A small-molecule ligand and the protein it binds are described below.
Small molecule (SMILES): CCC1=C(C)[C@@H](CC2=N/C(=C\c3[nH]c(/C=C4\NC(=O)C(C)=C4CC)c(C)c3CCC(=O)O)C(CCC(=O)O)=C2C)NC1=O

Sequence of chain 1.A:
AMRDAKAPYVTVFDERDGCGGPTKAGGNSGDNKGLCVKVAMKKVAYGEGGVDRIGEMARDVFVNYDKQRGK

Sequence of chain 1.B:
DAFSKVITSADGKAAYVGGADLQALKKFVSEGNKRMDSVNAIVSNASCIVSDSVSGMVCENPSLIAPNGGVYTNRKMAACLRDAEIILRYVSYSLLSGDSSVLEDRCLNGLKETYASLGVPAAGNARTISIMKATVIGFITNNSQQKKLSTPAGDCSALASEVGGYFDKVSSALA

Binding-site contacts:
Ligand atom CBD contacts residue ASP67 of chain 1.A at 3.6 Å.
Ligand atom CGC contacts residue ARG129 of chain 1.B at 3.5 Å.
Ligand atom O1C contacts residue ARG129 of chain 1.B at 2.9 Å (salt-bridge).
Ligand atom OA contacts residue GLN147 of chain 1.B at 3.5 Å (h-bond).
Ligand atom NC contacts residue ASP54 of chain 1.B at 2.9 Å (salt-bridge).
Ligand atom C3A contacts residue GLY71 of chain 1.A at 3.5 Å.
Ligand atom CMD contacts residue ASP54 of chain 1.B at 3.5 Å.
Ligand atom CMD contacts residue LYS68 of chain 1.A at 3.4 Å.
Ligand atom C4A contacts residue GLY71 of chain 1.A at 3.3 Å.
Ligand atom C3A contacts residue CYS50 of chain 1.B at 3.2 Å (hydrophobic).
Ligand atom OA contacts residue GLN148 of chain 1.B at 2.9 Å (h-bond).
Ligand atom NB contacts residue ASP54 of chain 1.B at 2.9 Å (salt-bridge).
Ligand atom C2A contacts residue CYS50 of chain 1.B at 3.6 Å (hydrophobic).
Ligand atom CAB contacts residue ALA136 of chain 1.B at 3.4 Å (hydrophobic).
Ligand atom C4B contacts residue THR137 of chain 1.B at 3.4 Å.
Ligand atom C1B contacts residue ASP54 of chain 1.B at 3.7 Å.
Ligand atom C3B contacts residue THR137 of chain 1.B at 3.6 Å.
Ligand atom CMA contacts residue ARG70 of chain 1.A at 3.5 Å.
Ligand atom CMC contacts residue ARG129 of chain 1.B at 3.5 Å.
Ligand atom CAD contacts residue CYS61 of chain 1.B at 1.9 Å (hydrophobic).
Ligand atom ND contacts residue GLN69 of chain 1.A at 3.6 Å.
Ligand atom C1A contacts residue GLY71 of chain 1.A at 3.6 Å.
Ligand atom CBD contacts residue CYS61 of chain 1.B at 3.1 Å (hydrophobic).
Ligand atom CMC contacts residue ILE133 of chain 1.B at 3.7 Å (hydrophobic).
Ligand atom CAA contacts residue CYS50 of chain 1.B at 2.6 Å (hydrophobic).
Ligand atom C1B contacts residue THR137 of chain 1.B at 3.5 Å.
Ligand atom OA contacts residue LYS149 of chain 1.B at 3.0 Å (salt-bridge).
Ligand atom CHA contacts residue ASP54 of chain 1.B at 3.5 Å.
Ligand atom NB contacts residue THR137 of chain 1.B at 3.2 Å (h-bond).
Ligand atom CBC contacts residue ARG129 of chain 1.B at 3.5 Å.
Ligand atom CBA contacts residue CYS50 of chain 1.B at 1.9 Å (hydrophobic).
Ligand atom C4D contacts residue CYS61 of chain 1.B at 3.6 Å (hydrophobic).
Ligand atom C2A contacts residue ARG70 of chain 1.A at 3.6 Å.
Ligand atom C2A contacts residue GLY71 of chain 1.A at 3.6 Å.
Ligand atom CAD contacts residue TYR66 of chain 1.A at 3.5 Å (hydrophobic).
Ligand atom CBD contacts residue TYR66 of chain 1.A at 3.5 Å (hydrophobic).
Ligand atom C3D contacts residue CYS61 of chain 1.B at 2.9 Å (hydrophobic).
Ligand atom C4C contacts residue ASP54 of chain 1.B at 3.6 Å.
Ligand atom NA contacts residue GLY71 of chain 1.A at 3.4 Å.
Ligand atom OA contacts residue SER146 of chain 1.B at 3.6 Å.